Sequence of chain 1.B:
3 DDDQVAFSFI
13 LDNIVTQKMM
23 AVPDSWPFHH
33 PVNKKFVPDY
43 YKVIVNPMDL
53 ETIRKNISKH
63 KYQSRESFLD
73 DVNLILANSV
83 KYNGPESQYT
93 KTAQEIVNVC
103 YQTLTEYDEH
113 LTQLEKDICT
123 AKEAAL

Binding-site contacts:
Ligand atom C23 contacts residue TRP28 of chain 1.B at 1.5 Å (hydrophobic).
Ligand atom C29 contacts residue TYR91 of chain 1.B at 3.3 Å (hydrophobic).
Ligand atom O1 contacts residue ASN85 of chain 1.B at 3.5 Å (h-bond).
Ligand atom C3 contacts residue VAL34 of chain 1.B at 4.2 Å (hydrophobic).
Ligand atom C7 contacts residue PRO29 of chain 1.B at 3.3 Å (hydrophobic).
Ligand atom C3 contacts residue PRO29 of chain 1.B at 4.3 Å (hydrophobic).
Ligand atom C4 contacts residue VAL34 of chain 1.B at 3.4 Å (hydrophobic).
Ligand atom O1 contacts residue TYR84 of chain 1.B at 3.7 Å.
Ligand atom C5 contacts residue HIS32 of chain 1.B at 3.7 Å.
Ligand atom C30 contacts residue TYR42 of chain 1.B at 4.3 Å (hydrophobic).
Ligand atom C3 contacts residue PHE30 of chain 1.B at 3.8 Å (hydrophobic).
Ligand atom C31 contacts residue VAL34 of chain 1.B at 4.0 Å (hydrophobic).
Ligand atom C1 contacts residue TYR42 of chain 1.B at 3.9 Å (hydrophobic).
Ligand atom C2 contacts residue PHE30 of chain 1.B at 3.8 Å (hydrophobic).
Ligand atom C4 contacts residue PHE30 of chain 1.B at 4.1 Å (hydrophobic).
Ligand atom C31 contacts residue TYR42 of chain 1.B at 3.4 Å (hydrophobic).
Ligand atom N2 contacts residue TRP28 of chain 1.B at 4.1 Å.
Ligand atom C25 contacts residue TYR84 of chain 1.B at 4.1 Å (hydrophobic).
Ligand atom C28 contacts residue TYR91 of chain 1.B at 4.0 Å (hydrophobic).
Ligand atom C30 contacts residue ASN85 of chain 1.B at 4.2 Å.
Ligand atom C26 contacts residue VAL39 of chain 1.B at 3.5 Å (hydrophobic).
Ligand atom O3 contacts residue TRP28 of chain 1.B at 2.9 Å.
Ligand atom C29 contacts residue ASN85 of chain 1.B at 4.2 Å.
Ligand atom C5 contacts residue PHE30 of chain 1.B at 4.1 Å (hydrophobic).
Ligand atom C1 contacts residue ASN85 of chain 1.B at 4.0 Å.
Ligand atom C5 contacts residue PRO29 of chain 1.B at 3.6 Å (hydrophobic).
Ligand atom C4 contacts residue PRO29 of chain 1.B at 3.2 Å (hydrophobic).
Ligand atom O1 contacts residue TYR42 of chain 1.B at 3.3 Å.
Ligand atom C5 contacts residue VAL34 of chain 1.B at 3.5 Å (hydrophobic).
Ligand atom C8 contacts residue PRO29 of chain 1.B at 3.4 Å (hydrophobic).
Ligand atom C27 contacts residue VAL39 of chain 1.B at 4.1 Å (hydrophobic).
Ligand atom C10 contacts residue TRP28 of chain 1.B at 4.3 Å (hydrophobic).
Ligand atom C31 contacts residue VAL39 of chain 1.B at 4.0 Å (hydrophobic).
Ligand atom C3 contacts residue TYR42 of chain 1.B at 3.9 Å (hydrophobic).
Ligand atom C21 contacts residue TRP28 of chain 1.B at 4.3 Å (hydrophobic).
Ligand atom C31 contacts residue TYR84 of chain 1.B at 3.6 Å (hydrophobic).
Ligand atom C22 contacts residue TRP28 of chain 1.B at 3.7 Å (hydrophobic).
Ligand atom C11 contacts residue TYR91 of chain 1.B at 4.2 Å (hydrophobic).
Ligand atom C1 contacts residue TYR84 of chain 1.B at 4.2 Å (hydrophobic).
Ligand atom C30 contacts residue TYR84 of chain 1.B at 3.5 Å (hydrophobic).

A small-molecule ligand and the protein it binds are described below.
Small molecule (SMILES): C=CCCN1C(=O)[C@@H](C)N(C2CCOCC2)c2nc(Nc3ccc(C(=O)NC4CCN(C)CC4)cc3OC)ccc21